Sequence of chain 1.B:
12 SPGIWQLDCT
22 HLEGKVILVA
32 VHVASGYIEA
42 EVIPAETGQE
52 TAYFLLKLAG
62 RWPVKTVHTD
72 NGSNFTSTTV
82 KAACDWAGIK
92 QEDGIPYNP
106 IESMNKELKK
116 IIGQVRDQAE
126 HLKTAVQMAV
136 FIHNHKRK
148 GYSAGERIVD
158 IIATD

Binding-site contacts:
Ligand atom CD contacts residue MET133 of chain 1.A at 4.0 Å (hydrophobic).
Ligand atom CE contacts residue LEU57 of chain 1.B at 4.0 Å (hydrophobic).
Ligand atom CE contacts residue ALA84 of chain 1.B at 4.0 Å (hydrophobic).
Ligand atom OD1 contacts residue GLN50 of chain 1.B at 3.1 Å (h-bond).
Ligand atom OD1 contacts residue ALA124 of chain 1.A at 3.5 Å.
Ligand atom C contacts residue THR80 of chain 1.B at 4.1 Å.
Ligand atom CD contacts residue TRP87 of chain 1.B at 4.0 Å (hydrophobic).
Ligand atom CB contacts residue GLN123 of chain 1.A at 4.0 Å.
Ligand atom ND2 contacts residue GLN50 of chain 1.B at 3.5 Å (h-bond).
Ligand atom CG contacts residue GLN123 of chain 1.A at 3.9 Å.
Ligand atom CB contacts residue GLN123 of chain 1.A at 3.9 Å.
Ligand atom CB contacts residue THR129 of chain 1.A at 3.4 Å.
Ligand atom CG contacts residue THR129 of chain 1.A at 4.0 Å.
Ligand atom CA contacts residue GLN123 of chain 1.A at 3.8 Å.
Ligand atom NZ contacts residue ALA124 of chain 1.A at 4.2 Å.
Ligand atom OD2 contacts residue THR129 of chain 1.A at 2.9 Å (h-bond).
Ligand atom O contacts residue ALA83 of chain 1.B at 4.1 Å.
Ligand atom CA contacts residue GLN50 of chain 1.B at 3.6 Å.
Ligand atom N contacts residue GLN50 of chain 1.B at 3.6 Å.
Ligand atom CG contacts residue HIS126 of chain 1.A at 3.8 Å.
Ligand atom CE contacts residue ASP122 of chain 1.A at 4.2 Å.
Ligand atom O contacts residue THR80 of chain 1.B at 3.6 Å.
Ligand atom CG contacts residue GLU125 of chain 1.A at 3.5 Å.
Ligand atom OD1 contacts residue GLU125 of chain 1.A at 2.7 Å (salt-bridge).
Ligand atom CG contacts residue GLN50 of chain 1.B at 3.0 Å.
Ligand atom NZ contacts residue ASP122 of chain 1.A at 4.0 Å.
Ligand atom CB contacts residue GLU125 of chain 1.A at 3.9 Å.
Ligand atom CG contacts residue THR129 of chain 1.A at 3.4 Å.
Ligand atom OD1 contacts residue HIS126 of chain 1.A at 4.0 Å.
Ligand atom CG contacts residue GLU125 of chain 1.A at 4.2 Å.
Ligand atom CE contacts residue TRP87 of chain 1.B at 3.8 Å (hydrophobic).
Ligand atom CB contacts residue GLU125 of chain 1.A at 4.0 Å.
Ligand atom CA contacts residue THR80 of chain 1.B at 4.0 Å.
Ligand atom N contacts residue GLN123 of chain 1.A at 3.1 Å (h-bond).
Ligand atom CB contacts residue GLN50 of chain 1.B at 3.3 Å.
Ligand atom CA contacts residue GLN123 of chain 1.A at 4.2 Å.
Ligand atom CG1 contacts residue GLU125 of chain 1.A at 3.2 Å.
Ligand atom C contacts residue GLN123 of chain 1.A at 3.9 Å.
Ligand atom OD2 contacts residue HIS126 of chain 1.A at 3.0 Å.
Ligand atom OD2 contacts residue GLU125 of chain 1.A at 3.6 Å (salt-bridge).

The protein below binds the small molecule below.
Small molecule (SMILES): C#CO[C@H]1C[C@@H]2C(=O)N[C@@H](C/C=C/CN)C(=O)N[C@@H](CCCC)C(=O)N[C@@H](CC(=O)O)C(=O)N[C@@H](CC(N)=O)C(=O)N[C@H](C(C)C)C(=O)N2C1

Sequence of chain 1.A:
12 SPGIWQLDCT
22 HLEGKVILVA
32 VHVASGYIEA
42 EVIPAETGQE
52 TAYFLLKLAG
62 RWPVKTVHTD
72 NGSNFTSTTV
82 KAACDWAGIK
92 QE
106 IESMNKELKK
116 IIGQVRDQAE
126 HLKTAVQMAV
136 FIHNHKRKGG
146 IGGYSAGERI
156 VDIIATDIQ